Sequence of chain 4.A:
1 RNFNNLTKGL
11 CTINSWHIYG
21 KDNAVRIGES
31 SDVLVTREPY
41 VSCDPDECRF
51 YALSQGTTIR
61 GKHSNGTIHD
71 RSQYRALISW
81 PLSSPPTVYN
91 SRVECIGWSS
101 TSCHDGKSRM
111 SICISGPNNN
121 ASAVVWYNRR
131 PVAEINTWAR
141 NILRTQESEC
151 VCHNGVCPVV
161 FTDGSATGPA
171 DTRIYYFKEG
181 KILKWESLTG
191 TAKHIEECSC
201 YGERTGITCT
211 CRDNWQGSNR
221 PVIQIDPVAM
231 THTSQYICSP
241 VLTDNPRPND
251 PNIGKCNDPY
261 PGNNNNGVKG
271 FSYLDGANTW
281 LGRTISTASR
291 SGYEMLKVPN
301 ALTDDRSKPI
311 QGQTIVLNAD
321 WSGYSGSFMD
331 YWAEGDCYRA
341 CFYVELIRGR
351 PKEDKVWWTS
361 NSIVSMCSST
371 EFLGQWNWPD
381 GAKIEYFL

A small-molecule ligand and the protein it binds are described below.
Small molecule (SMILES): CC(=O)N[C@@H]1[C@@H](O)[C@H](O)[C@@H](CO)O[C@H]1O

Binding-site contacts:
Ligand atom O3 contacts residue TRP357 of chain 4.A at 4.1 Å.
Ligand atom C2 contacts residue ASN65 of chain 4.A at 2.4 Å.
Ligand atom N2 contacts residue TRP357 of chain 4.A at 3.3 Å (h-bond).
Ligand atom C5 contacts residue TRP357 of chain 4.A at 4.0 Å (hydrophobic).
Ligand atom C3 contacts residue TRP357 of chain 4.A at 3.6 Å (hydrophobic).
Ligand atom C5 contacts residue ASN65 of chain 4.A at 3.7 Å.
Ligand atom O4 contacts residue TRP357 of chain 4.A at 4.0 Å.
Ligand atom O5 contacts residue TRP357 of chain 4.A at 4.4 Å.
Ligand atom C4 contacts residue ASN65 of chain 4.A at 4.2 Å.
Ligand atom C7 contacts residue ASN65 of chain 4.A at 3.3 Å.
Ligand atom C1 contacts residue TRP357 of chain 4.A at 3.6 Å (hydrophobic).
Ligand atom C8 contacts residue ASN65 of chain 4.A at 4.4 Å.
Ligand atom C4 contacts residue TRP357 of chain 4.A at 4.2 Å (hydrophobic).
Ligand atom O7 contacts residue ASN65 of chain 4.A at 3.4 Å (h-bond).
Ligand atom C3 contacts residue ASN65 of chain 4.A at 3.7 Å.
Ligand atom C2 contacts residue TRP357 of chain 4.A at 4.0 Å (hydrophobic).
Ligand atom C8 contacts residue TRP357 of chain 4.A at 3.5 Å (hydrophobic).
Ligand atom C1 contacts residue ASN65 of chain 4.A at 1.4 Å.
Ligand atom N2 contacts residue ASN65 of chain 4.A at 2.8 Å (h-bond).
Ligand atom C7 contacts residue TRP357 of chain 4.A at 4.0 Å (hydrophobic).
Ligand atom O5 contacts residue ASN65 of chain 4.A at 2.4 Å (h-bond).